Binding-site contacts:
Ligand atom C4 contacts residue ALA542 of chain 1.A at 3.7 Å (hydrophobic).
Ligand atom C2 contacts residue TYR541 of chain 1.A at 3.9 Å (hydrophobic).
Ligand atom O6 contacts residue SER330 of chain 1.A at 4.3 Å.
Ligand atom C2 contacts residue ASN545 of chain 1.A at 2.4 Å.
Ligand atom N2 contacts residue TYR327 of chain 1.A at 3.0 Å (h-bond).
Ligand atom C3 contacts residue ASN545 of chain 1.A at 3.7 Å.
Ligand atom O3 contacts residue TYR541 of chain 1.A at 4.2 Å.
Ligand atom C5 contacts residue ASN545 of chain 1.A at 3.8 Å.
Ligand atom C8 contacts residue ALA307 of chain 1.A at 4.3 Å (hydrophobic).
Ligand atom C7 contacts residue ASN545 of chain 1.A at 3.2 Å.
Ligand atom O7 contacts residue GLY540 of chain 1.A at 2.7 Å (h-bond).
Ligand atom O5 contacts residue SER330 of chain 1.A at 3.6 Å.
Ligand atom N2 contacts residue ASN545 of chain 1.A at 2.9 Å (h-bond).
Ligand atom C1 contacts residue ASN545 of chain 1.A at 1.4 Å.
Ligand atom C6 contacts residue ALA542 of chain 1.A at 3.2 Å (hydrophobic).
Ligand atom O5 contacts residue ASN545 of chain 1.A at 2.5 Å (h-bond).
Ligand atom C7 contacts residue GLY540 of chain 1.A at 3.7 Å.
Ligand atom C6 contacts residue SER330 of chain 1.A at 4.0 Å.
Ligand atom O7 contacts residue ASN545 of chain 1.A at 3.8 Å.
Ligand atom C7 contacts residue TYR327 of chain 1.A at 3.7 Å (hydrophobic).
Ligand atom C8 contacts residue TYR327 of chain 1.A at 3.7 Å (hydrophobic).
Ligand atom O7 contacts residue TYR541 of chain 1.A at 4.0 Å.
Ligand atom C8 contacts residue ASN545 of chain 1.A at 3.7 Å.
Ligand atom C4 contacts residue ASN545 of chain 1.A at 4.2 Å.
Ligand atom C1 contacts residue ALA542 of chain 1.A at 3.4 Å (hydrophobic).
Ligand atom C5 contacts residue ALA542 of chain 1.A at 3.3 Å (hydrophobic).
Ligand atom C3 contacts residue TYR327 of chain 1.A at 3.8 Å (hydrophobic).
Ligand atom C3 contacts residue GLY540 of chain 1.A at 4.3 Å.
Ligand atom O6 contacts residue ALA542 of chain 1.A at 2.7 Å (h-bond).
Ligand atom O3 contacts residue GLY540 of chain 1.A at 3.0 Å (h-bond).
Ligand atom C1 contacts residue TYR541 of chain 1.A at 3.8 Å (hydrophobic).
Ligand atom C7 contacts residue TYR541 of chain 1.A at 4.3 Å (hydrophobic).
Ligand atom O3 contacts residue TYR327 of chain 1.A at 4.1 Å.
Ligand atom C2 contacts residue TYR327 of chain 1.A at 3.9 Å (hydrophobic).
Ligand atom O6 contacts residue ALA543 of chain 1.A at 4.0 Å.
Ligand atom C2 contacts residue ALA542 of chain 1.A at 3.9 Å (hydrophobic).
Ligand atom C8 contacts residue GLY540 of chain 1.A at 4.3 Å.
Ligand atom C8 contacts residue LEU450 of chain 1.A at 3.9 Å (hydrophobic).
Ligand atom O5 contacts residue ALA542 of chain 1.A at 2.8 Å (h-bond).
Ligand atom C1 contacts residue TYR327 of chain 1.A at 4.3 Å (hydrophobic).

This small molecule binds to this protein.
Small molecule (SMILES): CC(=O)N[C@H]1[C@H](O[C@H]2[C@H](O)[C@@H](NC(C)=O)CO[C@@H]2CO)O[C@H](CO[C@H]2O[C@H](CO)[C@@H](O)[C@H](O)[C@@H]2O)[C@@H](O[C@H]2O[C@H](CO)[C@@H](O)[C@H](O)[C@@H]2O)[C@@H]1O[C@@H]1O[C@H](CS(=O)(=O)O)[C@@H](O)[C@H](O)[C@H]1O

Sequence of chain 1.A:
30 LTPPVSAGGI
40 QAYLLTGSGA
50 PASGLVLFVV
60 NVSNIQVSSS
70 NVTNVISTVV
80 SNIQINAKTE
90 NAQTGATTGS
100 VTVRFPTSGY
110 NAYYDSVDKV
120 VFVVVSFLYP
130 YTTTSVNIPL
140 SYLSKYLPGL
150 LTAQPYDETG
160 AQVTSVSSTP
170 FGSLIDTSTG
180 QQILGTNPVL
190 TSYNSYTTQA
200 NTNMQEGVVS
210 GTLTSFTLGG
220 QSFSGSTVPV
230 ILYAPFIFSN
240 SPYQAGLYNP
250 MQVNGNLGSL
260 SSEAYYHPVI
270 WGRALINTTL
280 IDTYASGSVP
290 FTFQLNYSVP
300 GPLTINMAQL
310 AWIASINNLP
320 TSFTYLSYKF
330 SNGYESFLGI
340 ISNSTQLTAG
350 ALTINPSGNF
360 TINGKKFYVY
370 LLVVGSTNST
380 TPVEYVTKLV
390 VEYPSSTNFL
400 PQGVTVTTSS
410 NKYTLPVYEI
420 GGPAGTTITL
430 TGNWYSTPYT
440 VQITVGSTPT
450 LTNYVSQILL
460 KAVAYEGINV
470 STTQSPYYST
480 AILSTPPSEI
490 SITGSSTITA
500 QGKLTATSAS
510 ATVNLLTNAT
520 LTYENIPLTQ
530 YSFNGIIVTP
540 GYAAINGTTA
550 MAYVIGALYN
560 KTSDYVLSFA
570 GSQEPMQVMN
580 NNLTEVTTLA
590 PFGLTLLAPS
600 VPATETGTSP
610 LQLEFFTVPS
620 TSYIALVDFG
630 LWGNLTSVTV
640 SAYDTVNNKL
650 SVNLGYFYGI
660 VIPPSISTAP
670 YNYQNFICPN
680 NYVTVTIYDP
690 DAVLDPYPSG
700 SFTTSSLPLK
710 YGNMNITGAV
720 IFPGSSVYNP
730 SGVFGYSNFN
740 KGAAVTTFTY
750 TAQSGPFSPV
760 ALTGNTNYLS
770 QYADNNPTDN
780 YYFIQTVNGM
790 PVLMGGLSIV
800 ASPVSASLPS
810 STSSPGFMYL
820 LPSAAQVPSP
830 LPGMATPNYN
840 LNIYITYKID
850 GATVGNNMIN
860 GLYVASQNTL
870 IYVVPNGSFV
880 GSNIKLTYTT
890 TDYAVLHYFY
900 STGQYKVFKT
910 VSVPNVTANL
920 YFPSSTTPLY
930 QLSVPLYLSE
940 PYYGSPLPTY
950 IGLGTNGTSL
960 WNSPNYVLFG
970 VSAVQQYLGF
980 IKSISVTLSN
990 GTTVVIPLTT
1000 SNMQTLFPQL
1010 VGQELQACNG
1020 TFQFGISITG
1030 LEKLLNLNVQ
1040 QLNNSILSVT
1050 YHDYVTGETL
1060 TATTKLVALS